Sequence of chain 1.C:
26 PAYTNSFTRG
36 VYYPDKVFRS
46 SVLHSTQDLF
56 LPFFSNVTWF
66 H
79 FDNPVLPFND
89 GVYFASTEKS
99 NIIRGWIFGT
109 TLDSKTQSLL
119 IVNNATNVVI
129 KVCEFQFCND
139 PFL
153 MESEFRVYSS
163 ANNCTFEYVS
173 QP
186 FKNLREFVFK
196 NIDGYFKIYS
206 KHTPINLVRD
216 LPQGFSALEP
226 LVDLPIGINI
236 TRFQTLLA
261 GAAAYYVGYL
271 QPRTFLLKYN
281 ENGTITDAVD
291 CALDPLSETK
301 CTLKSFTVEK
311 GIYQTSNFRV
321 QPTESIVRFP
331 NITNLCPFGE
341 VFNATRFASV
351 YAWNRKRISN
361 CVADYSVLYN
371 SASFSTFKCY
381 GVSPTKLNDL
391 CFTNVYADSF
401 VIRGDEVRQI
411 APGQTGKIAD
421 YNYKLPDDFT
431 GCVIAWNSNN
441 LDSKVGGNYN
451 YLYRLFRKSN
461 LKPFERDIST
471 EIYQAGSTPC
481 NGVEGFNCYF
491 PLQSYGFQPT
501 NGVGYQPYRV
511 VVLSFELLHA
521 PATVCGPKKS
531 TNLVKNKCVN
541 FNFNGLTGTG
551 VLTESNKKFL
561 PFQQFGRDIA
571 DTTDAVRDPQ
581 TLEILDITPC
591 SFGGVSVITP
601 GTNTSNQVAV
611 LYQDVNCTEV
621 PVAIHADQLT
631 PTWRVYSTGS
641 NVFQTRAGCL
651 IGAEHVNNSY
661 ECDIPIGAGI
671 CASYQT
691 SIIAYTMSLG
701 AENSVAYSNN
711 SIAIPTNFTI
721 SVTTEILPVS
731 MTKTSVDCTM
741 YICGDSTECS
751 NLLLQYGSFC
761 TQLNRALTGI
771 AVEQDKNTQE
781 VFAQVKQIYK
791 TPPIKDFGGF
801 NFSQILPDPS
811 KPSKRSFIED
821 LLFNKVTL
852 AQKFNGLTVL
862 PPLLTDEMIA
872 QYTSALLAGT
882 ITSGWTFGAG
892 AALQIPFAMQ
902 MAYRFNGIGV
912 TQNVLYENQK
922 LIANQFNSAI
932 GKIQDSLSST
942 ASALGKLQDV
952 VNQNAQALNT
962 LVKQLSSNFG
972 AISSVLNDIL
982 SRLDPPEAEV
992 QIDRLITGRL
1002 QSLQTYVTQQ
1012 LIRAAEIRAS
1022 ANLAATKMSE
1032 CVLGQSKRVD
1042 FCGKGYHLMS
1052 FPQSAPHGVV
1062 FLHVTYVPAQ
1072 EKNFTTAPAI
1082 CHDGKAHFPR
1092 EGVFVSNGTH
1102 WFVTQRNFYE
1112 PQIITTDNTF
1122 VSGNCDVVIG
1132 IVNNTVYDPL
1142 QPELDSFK

Binding-site contacts:
Ligand atom C1 contacts residue ASN331 of chain 1.C at 1.4 Å.
Ligand atom C8 contacts residue LEU582 of chain 1.C at 4.1 Å (hydrophobic).
Ligand atom N2 contacts residue ASN331 of chain 1.C at 2.9 Å (h-bond).
Ligand atom C8 contacts residue ASN331 of chain 1.C at 4.5 Å.
Ligand atom C1 contacts residue GLN580 of chain 1.C at 4.1 Å.
Ligand atom C4 contacts residue GLN580 of chain 1.C at 4.2 Å.
Ligand atom C4 contacts residue ASN331 of chain 1.C at 4.3 Å.
Ligand atom O7 contacts residue ASN331 of chain 1.C at 3.5 Å (h-bond).
Ligand atom C2 contacts residue ASN331 of chain 1.C at 2.5 Å.
Ligand atom O5 contacts residue ASN331 of chain 1.C at 2.4 Å (h-bond).
Ligand atom C5 contacts residue ASN331 of chain 1.C at 3.7 Å.
Ligand atom C3 contacts residue ASN331 of chain 1.C at 3.8 Å.
Ligand atom C7 contacts residue ASN331 of chain 1.C at 3.4 Å.
Ligand atom N2 contacts residue LEU582 of chain 1.C at 4.5 Å.
Ligand atom O3 contacts residue GLN580 of chain 1.C at 4.2 Å.
Ligand atom C3 contacts residue GLN580 of chain 1.C at 3.4 Å.
Ligand atom C2 contacts residue GLN580 of chain 1.C at 4.1 Å.
Ligand atom N2 contacts residue GLN580 of chain 1.C at 4.1 Å.
Ligand atom O4 contacts residue GLN580 of chain 1.C at 4.2 Å.
Ligand atom C5 contacts residue GLN580 of chain 1.C at 4.2 Å.

This small molecule binds to this protein.
Small molecule (SMILES): CC(=O)N[C@H]1[C@H](O[C@H]2[C@H](O)[C@@H](NC(C)=O)CO[C@@H]2CO)O[C@H](CO)[C@@H](O[C@@H]2O[C@H](CO)[C@@H](O)[C@H](O)[C@@H]2O)[C@@H]1O